Binding-site contacts:
Ligand atom C25 contacts residue SER133 of chain 1.C at 3.7 Å.
Ligand atom O5 contacts residue TRP208 of chain 1.C at 3.5 Å.
Ligand atom S8 contacts residue HIS91 of chain 1.C at 4.1 Å.
Ligand atom N1 contacts residue ZN1 of chain 1.I at 2.0 Å.
Ligand atom N1 contacts residue GLU104 of chain 1.C at 3.8 Å.
Ligand atom C18 contacts residue ALA129 of chain 1.C at 3.8 Å (hydrophobic).
Ligand atom O5 contacts residue THR198 of chain 1.C at 3.2 Å (h-bond).
Ligand atom S4 contacts residue HIS91 of chain 1.C at 3.6 Å (h-bond).
Ligand atom S4 contacts residue THR198 of chain 1.C at 3.7 Å.
Ligand atom C23 contacts residue SER130 of chain 1.C at 3.7 Å.
Ligand atom C12 contacts residue LEU197 of chain 1.C at 4.0 Å (hydrophobic).
Ligand atom C11 contacts residue THR199 of chain 1.C at 3.4 Å.
Ligand atom O5 contacts residue ZN1 of chain 1.I at 3.8 Å.
Ligand atom C7 contacts residue HIS91 of chain 1.C at 3.9 Å.
Ligand atom C22 contacts residue SER130 of chain 1.C at 2.9 Å.
Ligand atom N28 contacts residue SER130 of chain 1.C at 3.8 Å.
Ligand atom C9 contacts residue LEU197 of chain 1.C at 3.5 Å (hydrophobic).
Ligand atom N1 contacts residue HIS91 of chain 1.C at 3.4 Å (h-bond).
Ligand atom C10 contacts residue LEU197 of chain 1.C at 3.7 Å (hydrophobic).
Ligand atom N1 contacts residue HIS117 of chain 1.C at 3.4 Å (h-bond).
Ligand atom C27 contacts residue SER133 of chain 1.C at 4.0 Å.
Ligand atom C10 contacts residue THR199 of chain 1.C at 3.3 Å.
Ligand atom O6 contacts residue VAL119 of chain 1.C at 4.0 Å.
Ligand atom S8 contacts residue LEU197 of chain 1.C at 3.5 Å.
Ligand atom C7 contacts residue LEU197 of chain 1.C at 3.8 Å (hydrophobic).
Ligand atom C7 contacts residue ZN1 of chain 1.I at 3.9 Å.
Ligand atom C11 contacts residue LEU197 of chain 1.C at 3.9 Å (hydrophobic).
Ligand atom C21 contacts residue SER130 of chain 1.C at 3.6 Å.
Ligand atom O6 contacts residue TRP208 of chain 1.C at 3.9 Å.
Ligand atom O6 contacts residue HIS117 of chain 1.C at 3.2 Å (h-bond).
Ligand atom N1 contacts residue THR198 of chain 1.C at 2.5 Å (h-bond).
Ligand atom S4 contacts residue ZN1 of chain 1.I at 2.7 Å.
Ligand atom C26 contacts residue SER133 of chain 1.C at 3.6 Å.
Ligand atom O5 contacts residue LEU197 of chain 1.C at 3.6 Å.
Ligand atom O6 contacts residue VAL141 of chain 1.C at 3.7 Å.
Ligand atom O6 contacts residue ZN1 of chain 1.I at 2.8 Å.
Ligand atom S8 contacts residue VAL119 of chain 1.C at 3.7 Å.
Ligand atom N1 contacts residue HIS93 of chain 1.C at 3.3 Å (h-bond).
Ligand atom S4 contacts residue HIS117 of chain 1.C at 3.7 Å.
Ligand atom O6 contacts residue HIS91 of chain 1.C at 3.1 Å.

Sequence of chain 1.C:
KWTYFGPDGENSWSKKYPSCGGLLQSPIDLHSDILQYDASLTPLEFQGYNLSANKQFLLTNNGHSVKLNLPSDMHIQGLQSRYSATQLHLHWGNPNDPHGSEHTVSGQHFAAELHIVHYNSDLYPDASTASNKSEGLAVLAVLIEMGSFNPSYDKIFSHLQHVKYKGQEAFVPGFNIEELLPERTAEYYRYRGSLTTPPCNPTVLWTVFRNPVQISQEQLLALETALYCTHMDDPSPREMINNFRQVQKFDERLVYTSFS

The protein below binds the small molecule below.
Small molecule (SMILES): Cc1cc(-c2ccc(S(N)(=O)=O)s2)cnc1-c1cccc2ncccc12